Sequence of chain 10.C:
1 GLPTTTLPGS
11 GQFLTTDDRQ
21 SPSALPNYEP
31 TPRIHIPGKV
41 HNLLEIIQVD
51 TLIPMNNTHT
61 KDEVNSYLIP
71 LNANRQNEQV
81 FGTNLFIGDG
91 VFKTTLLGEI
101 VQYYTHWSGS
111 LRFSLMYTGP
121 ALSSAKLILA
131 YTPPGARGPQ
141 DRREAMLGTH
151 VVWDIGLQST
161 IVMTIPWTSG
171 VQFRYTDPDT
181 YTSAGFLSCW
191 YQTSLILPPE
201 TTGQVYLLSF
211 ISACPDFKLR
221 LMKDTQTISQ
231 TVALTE

A protein and the small-molecule ligand that binds it are described below.
Small molecule (SMILES): Cc1cc(CCCCCOc2ccc(C3=NCCO3)cc2Cl)on1

Binding-site contacts:
Ligand atom N3A contacts residue PHE186 of chain 9.A at 3.9 Å.
Ligand atom C4B contacts residue MET224 of chain 9.A at 3.8 Å (hydrophobic).
Ligand atom C31 contacts residue TYR197 of chain 9.A at 3.9 Å (hydrophobic).
Ligand atom C1C contacts residue LEU106 of chain 9.A at 3.5 Å (hydrophobic).
Ligand atom C2B contacts residue TYR152 of chain 9.A at 3.8 Å (hydrophobic).
Ligand atom O1A contacts residue PHE186 of chain 9.A at 2.8 Å.
Ligand atom C5 contacts residue LEU106 of chain 9.A at 3.7 Å (hydrophobic).
Ligand atom C5C contacts residue VAL191 of chain 9.A at 3.9 Å (hydrophobic).
Ligand atom C5A contacts residue PHE186 of chain 9.A at 3.4 Å (hydrophobic).
Ligand atom C4B contacts residue PHE186 of chain 9.A at 3.4 Å (hydrophobic).
Ligand atom C5A contacts residue ALA150 of chain 9.A at 3.9 Å (hydrophobic).
Ligand atom C5C contacts residue TYR152 of chain 9.A at 3.9 Å (hydrophobic).
Ligand atom C2C contacts residue TYR128 of chain 9.A at 3.8 Å (hydrophobic).
Ligand atom C1C contacts residue TYR128 of chain 9.A at 3.7 Å (hydrophobic).
Ligand atom O1 contacts residue MET221 of chain 9.A at 3.2 Å (h-bond).
Ligand atom C2B contacts residue VAL188 of chain 9.A at 3.7 Å (hydrophobic).
Ligand atom C3B contacts residue TYR152 of chain 9.A at 3.7 Å (hydrophobic).
Ligand atom C5B contacts residue MET224 of chain 9.A at 3.5 Å (hydrophobic).
Ligand atom C5C contacts residue VAL188 of chain 9.A at 3.9 Å (hydrophobic).
Ligand atom C2A contacts residue PHE186 of chain 9.A at 3.2 Å (hydrophobic).
Ligand atom CL1 contacts residue TYR128 of chain 9.A at 3.3 Å.
Ligand atom C4C contacts residue VAL188 of chain 9.A at 3.9 Å (hydrophobic).
Ligand atom C5B contacts residue PHE186 of chain 9.A at 3.5 Å (hydrophobic).
Ligand atom C6B contacts residue TYR128 of chain 9.A at 3.8 Å (hydrophobic).
Ligand atom O1A contacts residue MET224 of chain 9.A at 2.8 Å.
Ligand atom C1B contacts residue VAL188 of chain 9.A at 3.9 Å (hydrophobic).
Ligand atom C2C contacts residue TYR197 of chain 9.A at 3.8 Å (hydrophobic).
Ligand atom N3A contacts residue PRO174 of chain 9.A at 3.7 Å.
Ligand atom C4 contacts residue LEU106 of chain 9.A at 3.6 Å (hydrophobic).
Ligand atom N3A contacts residue ALA24 of chain 9.C at 3.6 Å.
Ligand atom C4C contacts residue VAL191 of chain 9.A at 3.5 Å (hydrophobic).
Ligand atom O1B contacts residue ILE104 of chain 9.A at 3.8 Å.
Ligand atom C4B contacts residue TYR152 of chain 9.A at 3.8 Å (hydrophobic).
Ligand atom CL1 contacts residue ILE104 of chain 9.A at 3.5 Å.
Ligand atom C5A contacts residue MET224 of chain 9.A at 3.5 Å (hydrophobic).
Ligand atom C5A contacts residue VAL176 of chain 9.A at 3.2 Å (hydrophobic).
Ligand atom N2 contacts residue ASN219 of chain 9.A at 3.6 Å.
Ligand atom C2A contacts residue MET224 of chain 9.A at 3.4 Å (hydrophobic).
Ligand atom C4A contacts residue PRO174 of chain 9.A at 3.3 Å (hydrophobic).
Ligand atom C3C contacts residue TYR128 of chain 9.A at 3.4 Å (hydrophobic).

Sequence of chain 9.A:
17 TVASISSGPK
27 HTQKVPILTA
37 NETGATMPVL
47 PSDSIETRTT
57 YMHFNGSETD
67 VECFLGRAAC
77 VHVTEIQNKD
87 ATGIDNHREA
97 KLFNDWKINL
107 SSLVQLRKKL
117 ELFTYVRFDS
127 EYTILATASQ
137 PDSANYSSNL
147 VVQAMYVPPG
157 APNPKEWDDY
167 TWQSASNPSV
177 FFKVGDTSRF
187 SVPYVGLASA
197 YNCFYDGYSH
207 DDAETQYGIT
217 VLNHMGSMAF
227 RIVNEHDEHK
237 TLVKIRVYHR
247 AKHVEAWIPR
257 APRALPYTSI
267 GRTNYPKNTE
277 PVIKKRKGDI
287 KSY

Sequence of chain 9.C:
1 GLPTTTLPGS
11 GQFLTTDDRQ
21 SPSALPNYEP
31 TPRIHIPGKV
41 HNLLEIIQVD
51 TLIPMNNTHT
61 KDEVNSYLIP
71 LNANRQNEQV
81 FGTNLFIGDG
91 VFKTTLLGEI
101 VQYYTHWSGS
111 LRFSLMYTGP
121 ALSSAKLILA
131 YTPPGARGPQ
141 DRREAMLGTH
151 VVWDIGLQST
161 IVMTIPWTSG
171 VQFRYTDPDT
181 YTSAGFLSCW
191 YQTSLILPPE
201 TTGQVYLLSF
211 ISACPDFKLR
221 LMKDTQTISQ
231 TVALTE